Binding-site contacts:
Ligand atom OXT contacts residue LEU196 of chain 1.A at 3.5 Å.
Ligand atom O6 contacts residue ASN254 of chain 1.A at 2.9 Å (h-bond).
Ligand atom OXT contacts residue ALA195 of chain 1.A at 3.4 Å (h-bond).
Ligand atom N3 contacts residue LEU109 of chain 1.A at 3.9 Å.
Ligand atom C9 contacts residue PHE102 of chain 1.A at 4.0 Å (hydrophobic).
Ligand atom C7 contacts residue LEU109 of chain 1.A at 4.0 Å (hydrophobic).
Ligand atom C6 contacts residue ASN255 of chain 1.A at 3.2 Å.
Ligand atom O5 contacts residue ASN255 of chain 1.A at 2.7 Å (h-bond).
Ligand atom O3 contacts residue ARG220 of chain 1.A at 2.9 Å (salt-bridge).
Ligand atom O7 contacts residue TYR72 of chain 1.A at 3.1 Å (h-bond).
Ligand atom OXT contacts residue ALA194 of chain 1.A at 3.6 Å.
Ligand atom O6 contacts residue ARG105 of chain 1.A at 3.4 Å.
Ligand atom O5 contacts residue VAL253 of chain 1.A at 3.8 Å.
Ligand atom O8 contacts residue ASN254 of chain 1.A at 2.6 Å (h-bond).
Ligand atom C11 contacts residue ASN254 of chain 1.A at 3.4 Å.
Ligand atom C11 contacts residue ASN255 of chain 1.A at 3.8 Å.
Ligand atom O3 contacts residue ALA194 of chain 1.A at 3.4 Å.
Ligand atom C8 contacts residue ASN255 of chain 1.A at 4.0 Å.
Ligand atom C10 contacts residue ASN254 of chain 1.A at 3.7 Å.
Ligand atom C12 contacts residue TYR72 of chain 1.A at 3.2 Å (hydrophobic).
Ligand atom C7 contacts residue TYR106 of chain 1.A at 3.4 Å (hydrophobic).
Ligand atom C5 contacts residue ALA195 of chain 1.A at 3.4 Å (hydrophobic).
Ligand atom O5 contacts residue ASN254 of chain 1.A at 3.2 Å (h-bond).
Ligand atom C6 contacts residue ARG220 of chain 1.A at 4.0 Å.
Ligand atom O6 contacts residue VAL253 of chain 1.A at 3.4 Å.
Ligand atom C7 contacts residue ASN255 of chain 1.A at 3.5 Å.
Ligand atom C5 contacts residue ARG220 of chain 1.A at 3.6 Å.
Ligand atom C12 contacts residue ASN254 of chain 1.A at 3.5 Å.
Ligand atom C6 contacts residue ALA195 of chain 1.A at 4.0 Å (hydrophobic).
Ligand atom N3 contacts residue ASN255 of chain 1.A at 2.9 Å (h-bond).
Ligand atom C6 contacts residue TYR106 of chain 1.A at 4.0 Å (hydrophobic).
Ligand atom O8 contacts residue TYR72 of chain 1.A at 2.6 Å (h-bond).
Ligand atom C5 contacts residue ALA194 of chain 1.A at 3.9 Å (hydrophobic).
Ligand atom C4 contacts residue TYR106 of chain 1.A at 3.6 Å (hydrophobic).
Ligand atom C10 contacts residue PHE102 of chain 1.A at 3.6 Å (hydrophobic).
Ligand atom C4 contacts residue ARG220 of chain 1.A at 3.5 Å.
Ligand atom N2 contacts residue TYR106 of chain 1.A at 2.7 Å (h-bond).
Ligand atom C9 contacts residue TYR106 of chain 1.A at 3.7 Å (hydrophobic).
Ligand atom O5 contacts residue LEU109 of chain 1.A at 3.9 Å.
Ligand atom O3 contacts residue ALA195 of chain 1.A at 2.8 Å (h-bond).

Sequence of chain 1.A:
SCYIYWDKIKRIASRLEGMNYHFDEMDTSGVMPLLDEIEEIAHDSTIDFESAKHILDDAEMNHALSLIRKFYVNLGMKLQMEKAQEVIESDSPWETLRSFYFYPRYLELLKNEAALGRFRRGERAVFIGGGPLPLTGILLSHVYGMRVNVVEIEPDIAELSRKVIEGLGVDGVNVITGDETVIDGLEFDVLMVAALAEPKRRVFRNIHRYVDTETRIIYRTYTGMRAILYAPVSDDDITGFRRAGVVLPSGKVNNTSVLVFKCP

This protein binds this small molecule.
Small molecule (SMILES): N[C@@H](CCN[C@@H](CCC(=O)O)C(=O)O)C(=O)O